This protein binds this small molecule.
Small molecule (SMILES): [H]/N=C\c1nnc(-c2ccccc2)o1

Sequence of chain 1.A:
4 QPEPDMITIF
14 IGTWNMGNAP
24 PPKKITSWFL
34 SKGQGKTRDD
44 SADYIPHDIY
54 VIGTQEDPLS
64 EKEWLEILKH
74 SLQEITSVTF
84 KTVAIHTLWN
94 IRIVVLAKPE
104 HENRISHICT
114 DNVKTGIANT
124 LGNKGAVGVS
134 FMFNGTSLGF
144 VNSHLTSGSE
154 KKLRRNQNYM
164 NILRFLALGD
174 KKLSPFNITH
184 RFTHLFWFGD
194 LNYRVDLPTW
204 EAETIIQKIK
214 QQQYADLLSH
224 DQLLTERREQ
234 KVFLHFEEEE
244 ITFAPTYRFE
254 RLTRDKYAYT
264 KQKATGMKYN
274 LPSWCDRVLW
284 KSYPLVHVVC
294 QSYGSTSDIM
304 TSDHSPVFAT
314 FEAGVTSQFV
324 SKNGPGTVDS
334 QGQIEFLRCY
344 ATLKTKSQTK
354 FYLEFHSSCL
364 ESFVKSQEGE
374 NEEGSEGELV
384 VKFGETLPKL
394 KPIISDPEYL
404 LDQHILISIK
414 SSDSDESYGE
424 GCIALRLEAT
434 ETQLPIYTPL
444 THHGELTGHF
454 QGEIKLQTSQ

Binding-site contacts:
Ligand atom C8 contacts residue ASP173 of chain 1.A at 3.8 Å.
Ligand atom C5 contacts residue ASP173 of chain 1.A at 3.7 Å.
Ligand atom C6 contacts residue HIS110 of chain 1.A at 3.9 Å.
Ligand atom C9 contacts residue HIS110 of chain 1.A at 3.3 Å.
Ligand atom N3 contacts residue CYS112 of chain 1.A at 2.6 Å (h-bond).
Ligand atom C3 contacts residue CYS112 of chain 1.A at 4.1 Å (hydrophobic).
Ligand atom C3 contacts residue HIS110 of chain 1.A at 4.2 Å.
Ligand atom C1 contacts residue GLY172 of chain 1.A at 4.0 Å.
Ligand atom C5 contacts residue GLY172 of chain 1.A at 3.8 Å.
Ligand atom O1 contacts residue GLY172 of chain 1.A at 3.2 Å (h-bond).
Ligand atom C2 contacts residue GLY172 of chain 1.A at 3.3 Å.
Ligand atom N1 contacts residue CYS112 of chain 1.A at 3.7 Å.
Ligand atom N3 contacts residue LYS174 of chain 1.A at 4.2 Å.
Ligand atom C4 contacts residue GLY172 of chain 1.A at 4.0 Å.
Ligand atom C4 contacts residue ASP173 of chain 1.A at 3.6 Å.
Ligand atom C7 contacts residue ASP173 of chain 1.A at 3.9 Å.
Ligand atom C3 contacts residue GLY172 of chain 1.A at 3.3 Å.
Ligand atom C8 contacts residue HIS110 of chain 1.A at 3.5 Å.
Ligand atom C2 contacts residue LYS174 of chain 1.A at 4.5 Å.
Ligand atom C7 contacts residue MET135 of chain 1.A at 4.5 Å (hydrophobic).
Ligand atom C9 contacts residue ASP173 of chain 1.A at 3.8 Å.
Ligand atom C1 contacts residue CYS112 of chain 1.A at 1.6 Å (hydrophobic).
Ligand atom C4 contacts residue HIS110 of chain 1.A at 3.6 Å.
Ligand atom O1 contacts residue HIS110 of chain 1.A at 3.9 Å.
Ligand atom C7 contacts residue HIS110 of chain 1.A at 3.9 Å.
Ligand atom C3 contacts residue ASP173 of chain 1.A at 4.0 Å.
Ligand atom O1 contacts residue CYS112 of chain 1.A at 2.7 Å (h-bond).
Ligand atom N2 contacts residue ASP173 of chain 1.A at 4.2 Å.
Ligand atom C2 contacts residue CYS112 of chain 1.A at 2.5 Å (hydrophobic).
Ligand atom N2 contacts residue GLY172 of chain 1.A at 3.5 Å (h-bond).
Ligand atom N3 contacts residue ILE111 of chain 1.A at 4.5 Å.
Ligand atom O1 contacts residue ASP173 of chain 1.A at 4.4 Å.
Ligand atom C1 contacts residue ILE111 of chain 1.A at 4.2 Å (hydrophobic).
Ligand atom C5 contacts residue HIS110 of chain 1.A at 3.6 Å.
Ligand atom C6 contacts residue ASP173 of chain 1.A at 3.8 Å.
Ligand atom N1 contacts residue LYS174 of chain 1.A at 3.5 Å.
Ligand atom N1 contacts residue GLY172 of chain 1.A at 3.5 Å (h-bond).
Ligand atom N2 contacts residue LYS174 of chain 1.A at 4.1 Å.
Ligand atom C6 contacts residue MET135 of chain 1.A at 3.9 Å (hydrophobic).